Binding-site contacts:
Ligand atom N2 contacts residue ASN280 of chain 1.A at 4.4 Å.
Ligand atom C4 contacts residue ASN282 of chain 1.A at 4.2 Å.
Ligand atom C5 contacts residue ASN282 of chain 1.A at 3.6 Å.
Ligand atom N2 contacts residue ASN282 of chain 1.A at 3.0 Å (h-bond).
Ligand atom C2 contacts residue ASN282 of chain 1.A at 2.4 Å.
Ligand atom C8 contacts residue ASN280 of chain 1.A at 3.6 Å.
Ligand atom C7 contacts residue ASN282 of chain 1.A at 3.6 Å.
Ligand atom C7 contacts residue ASN280 of chain 1.A at 4.3 Å.
Ligand atom C3 contacts residue ASN282 of chain 1.A at 3.8 Å.
Ligand atom O5 contacts residue ASN282 of chain 1.A at 2.3 Å (h-bond).
Ligand atom C1 contacts residue ASN282 of chain 1.A at 1.4 Å.
Ligand atom O7 contacts residue ASN282 of chain 1.A at 3.9 Å.

The protein below binds the small molecule below.
Small molecule (SMILES): CC(=O)N[C@H]1[C@H](O[C@H]2[C@H](O)[C@@H](NC(C)=O)CO[C@@H]2CO)O[C@H](CO)[C@@H](O)[C@@H]1O

Sequence of chain 1.A:
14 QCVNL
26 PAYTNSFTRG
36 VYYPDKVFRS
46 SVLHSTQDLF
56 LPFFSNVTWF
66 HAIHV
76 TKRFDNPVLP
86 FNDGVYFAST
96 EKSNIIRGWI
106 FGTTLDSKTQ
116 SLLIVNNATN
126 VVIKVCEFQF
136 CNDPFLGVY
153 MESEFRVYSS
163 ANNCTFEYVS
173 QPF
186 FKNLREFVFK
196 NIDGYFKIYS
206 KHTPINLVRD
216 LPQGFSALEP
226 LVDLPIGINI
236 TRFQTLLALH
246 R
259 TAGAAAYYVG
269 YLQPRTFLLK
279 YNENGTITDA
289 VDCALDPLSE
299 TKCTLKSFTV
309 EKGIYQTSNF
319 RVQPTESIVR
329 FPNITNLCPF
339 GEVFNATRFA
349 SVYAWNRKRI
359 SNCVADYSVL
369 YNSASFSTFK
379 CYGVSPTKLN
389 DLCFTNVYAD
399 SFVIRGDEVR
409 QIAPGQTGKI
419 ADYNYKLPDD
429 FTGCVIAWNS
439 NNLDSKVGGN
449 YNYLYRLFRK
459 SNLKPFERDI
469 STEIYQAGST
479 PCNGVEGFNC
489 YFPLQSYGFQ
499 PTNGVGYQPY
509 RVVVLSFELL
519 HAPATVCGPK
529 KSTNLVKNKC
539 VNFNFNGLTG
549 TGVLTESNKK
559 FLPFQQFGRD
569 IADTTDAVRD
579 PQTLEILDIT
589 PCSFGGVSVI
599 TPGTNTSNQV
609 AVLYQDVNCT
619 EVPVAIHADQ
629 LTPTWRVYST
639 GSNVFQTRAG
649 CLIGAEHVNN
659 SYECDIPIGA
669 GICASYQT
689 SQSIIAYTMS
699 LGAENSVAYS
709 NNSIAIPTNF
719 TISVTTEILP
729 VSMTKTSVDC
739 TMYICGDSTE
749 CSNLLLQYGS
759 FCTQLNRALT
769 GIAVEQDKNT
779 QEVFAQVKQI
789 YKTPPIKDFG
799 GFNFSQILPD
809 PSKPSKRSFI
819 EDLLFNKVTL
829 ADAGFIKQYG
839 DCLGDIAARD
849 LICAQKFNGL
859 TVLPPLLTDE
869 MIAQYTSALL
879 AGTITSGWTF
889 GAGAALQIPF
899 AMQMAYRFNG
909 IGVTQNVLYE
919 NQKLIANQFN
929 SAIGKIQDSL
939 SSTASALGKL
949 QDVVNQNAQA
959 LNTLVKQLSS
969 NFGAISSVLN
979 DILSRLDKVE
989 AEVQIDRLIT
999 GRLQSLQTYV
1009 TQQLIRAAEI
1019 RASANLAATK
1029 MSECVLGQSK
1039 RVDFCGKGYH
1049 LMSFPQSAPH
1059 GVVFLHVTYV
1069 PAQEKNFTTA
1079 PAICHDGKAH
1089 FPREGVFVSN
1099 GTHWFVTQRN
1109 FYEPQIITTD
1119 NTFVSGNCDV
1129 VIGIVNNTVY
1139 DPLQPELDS